The small molecule below binds the protein below.
Small molecule (SMILES): CC(=O)N[C@@H]1[C@@H](O)[C@H](O)[C@@H](CO)O[C@H]1O

Binding-site contacts:
Ligand atom C8 contacts residue ASN336 of chain 1.E at 4.2 Å.
Ligand atom O3 contacts residue GLN298 of chain 1.E at 4.2 Å.
Ligand atom C4 contacts residue ASN300 of chain 1.E at 4.3 Å.
Ligand atom C8 contacts residue VAL337 of chain 1.E at 4.4 Å (hydrophobic).
Ligand atom C1 contacts residue ASN300 of chain 1.E at 1.5 Å.
Ligand atom C8 contacts residue SER338 of chain 1.E at 3.8 Å.
Ligand atom C2 contacts residue ASN300 of chain 1.E at 2.5 Å.
Ligand atom C8 contacts residue GLN298 of chain 1.E at 3.4 Å.
Ligand atom C2 contacts residue GLN298 of chain 1.E at 3.7 Å.
Ligand atom C3 contacts residue GLN298 of chain 1.E at 3.6 Å.
Ligand atom O7 contacts residue ASN300 of chain 1.E at 3.6 Å (h-bond).
Ligand atom C7 contacts residue ASN300 of chain 1.E at 3.5 Å.
Ligand atom C8 contacts residue ASN300 of chain 1.E at 3.9 Å.
Ligand atom O5 contacts residue ASN300 of chain 1.E at 2.4 Å (h-bond).
Ligand atom C5 contacts residue ASN300 of chain 1.E at 3.8 Å.
Ligand atom C8 contacts residue ILE299 of chain 1.E at 4.5 Å (hydrophobic).
Ligand atom C1 contacts residue GLN298 of chain 1.E at 3.9 Å.
Ligand atom N2 contacts residue ASN300 of chain 1.E at 3.0 Å (h-bond).
Ligand atom C3 contacts residue ASN300 of chain 1.E at 3.9 Å.
Ligand atom N2 contacts residue GLN298 of chain 1.E at 3.0 Å (h-bond).
Ligand atom C7 contacts residue GLN298 of chain 1.E at 4.0 Å.

Sequence of chain 1.E:
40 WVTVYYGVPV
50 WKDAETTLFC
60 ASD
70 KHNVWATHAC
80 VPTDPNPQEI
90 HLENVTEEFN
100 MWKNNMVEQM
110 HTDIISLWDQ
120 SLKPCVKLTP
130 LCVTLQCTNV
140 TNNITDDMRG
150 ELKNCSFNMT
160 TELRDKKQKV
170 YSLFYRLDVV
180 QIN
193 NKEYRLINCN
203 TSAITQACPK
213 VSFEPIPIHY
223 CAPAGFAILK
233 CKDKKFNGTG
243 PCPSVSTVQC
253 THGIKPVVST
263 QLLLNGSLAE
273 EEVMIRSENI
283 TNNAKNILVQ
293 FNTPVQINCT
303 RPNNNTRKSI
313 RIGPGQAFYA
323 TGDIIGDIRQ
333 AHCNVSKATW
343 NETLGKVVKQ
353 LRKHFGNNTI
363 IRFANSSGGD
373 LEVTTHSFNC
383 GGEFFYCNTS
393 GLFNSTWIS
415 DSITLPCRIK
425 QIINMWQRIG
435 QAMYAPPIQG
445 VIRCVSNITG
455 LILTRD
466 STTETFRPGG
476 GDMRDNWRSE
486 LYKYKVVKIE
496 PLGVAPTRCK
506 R